Sequence of chain 4.A:
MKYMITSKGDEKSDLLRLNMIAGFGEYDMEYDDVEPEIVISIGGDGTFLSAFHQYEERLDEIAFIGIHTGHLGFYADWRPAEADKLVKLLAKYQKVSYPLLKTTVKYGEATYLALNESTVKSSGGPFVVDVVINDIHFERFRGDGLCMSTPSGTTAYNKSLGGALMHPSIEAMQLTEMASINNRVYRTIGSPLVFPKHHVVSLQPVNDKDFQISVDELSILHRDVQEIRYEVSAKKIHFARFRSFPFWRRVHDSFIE

Sequence of chain 1.A:
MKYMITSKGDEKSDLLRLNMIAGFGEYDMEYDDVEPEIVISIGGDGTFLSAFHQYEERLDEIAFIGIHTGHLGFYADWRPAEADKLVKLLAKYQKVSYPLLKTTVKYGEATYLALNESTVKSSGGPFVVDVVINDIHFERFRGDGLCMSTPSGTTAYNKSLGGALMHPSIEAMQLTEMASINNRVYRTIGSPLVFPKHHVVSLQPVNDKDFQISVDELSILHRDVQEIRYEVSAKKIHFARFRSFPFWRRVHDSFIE

This protein binds this small molecule.
Small molecule (SMILES): NC[C@H]1O[C@@H](n2cnc3c(N)ncnc32)[C@H](O)[C@@H]1O

Binding-site contacts:
Ligand atom N1 contacts residue SER166 of chain 1.A at 3.2 Å (h-bond).
Ligand atom C2 contacts residue ILE187 of chain 4.A at 3.4 Å (hydrophobic).
Ligand atom N7 contacts residue ASP150 of chain 4.A at 4.2 Å.
Ligand atom N5' contacts residue LEU49 of chain 1.A at 3.9 Å.
Ligand atom N6 contacts residue TYR163 of chain 1.A at 3.6 Å.
Ligand atom C6 contacts residue ILE187 of chain 4.A at 3.9 Å (hydrophobic).
Ligand atom N1 contacts residue ALA185 of chain 4.A at 3.8 Å.
Ligand atom C6 contacts residue ALA185 of chain 4.A at 3.9 Å (hydrophobic).
Ligand atom O2' contacts residue ASN122 of chain 1.A at 3.6 Å.
Ligand atom N3 contacts residue TYR163 of chain 1.A at 3.6 Å.
Ligand atom O2' contacts residue ALA162 of chain 1.A at 3.1 Å.
Ligand atom C5 contacts residue TYR163 of chain 1.A at 3.7 Å (hydrophobic).
Ligand atom C5' contacts residue LEU49 of chain 1.A at 3.9 Å (hydrophobic).
Ligand atom C2 contacts residue SER166 of chain 1.A at 3.3 Å.
Ligand atom C3' contacts residue GLU123 of chain 1.A at 3.2 Å.
Ligand atom C5' contacts residue GLU223 of chain 1.A at 4.2 Å.
Ligand atom O3' contacts residue LEU49 of chain 1.A at 3.9 Å.
Ligand atom O3' contacts residue ASP222 of chain 1.A at 3.7 Å.
Ligand atom N6 contacts residue ALA185 of chain 4.A at 3.1 Å (h-bond).
Ligand atom C3' contacts residue ASP222 of chain 1.A at 4.2 Å.
Ligand atom N7 contacts residue TYR163 of chain 1.A at 4.1 Å.
Ligand atom C3' contacts residue ASN122 of chain 1.A at 4.2 Å.
Ligand atom N3 contacts residue ILE187 of chain 4.A at 4.2 Å.
Ligand atom O2' contacts residue GLU123 of chain 1.A at 2.7 Å (salt-bridge).
Ligand atom N1 contacts residue ILE187 of chain 4.A at 3.2 Å.
Ligand atom O3' contacts residue ASN122 of chain 1.A at 3.1 Å (h-bond).
Ligand atom C2' contacts residue GLU123 of chain 1.A at 3.4 Å.
Ligand atom N3 contacts residue ALA162 of chain 1.A at 4.0 Å.
Ligand atom C6 contacts residue ASP150 of chain 4.A at 4.1 Å.
Ligand atom C2' contacts residue TYR163 of chain 1.A at 4.0 Å (hydrophobic).
Ligand atom N1 contacts residue TYR163 of chain 1.A at 3.9 Å.
Ligand atom N9 contacts residue TYR163 of chain 1.A at 4.2 Å.
Ligand atom C4 contacts residue TYR163 of chain 1.A at 4.0 Å (hydrophobic).
Ligand atom O3' contacts residue GLU123 of chain 1.A at 2.7 Å (salt-bridge).
Ligand atom N6 contacts residue GLY149 of chain 4.A at 3.7 Å.
Ligand atom N6 contacts residue ASP150 of chain 4.A at 2.9 Å (salt-bridge).
Ligand atom O2' contacts residue TYR163 of chain 1.A at 3.5 Å (h-bond).
Ligand atom C2 contacts residue ALA162 of chain 1.A at 4.1 Å (hydrophobic).
Ligand atom C2 contacts residue TYR163 of chain 1.A at 3.8 Å (hydrophobic).
Ligand atom C6 contacts residue TYR163 of chain 1.A at 3.6 Å (hydrophobic).